Sequence of chain 1.B:
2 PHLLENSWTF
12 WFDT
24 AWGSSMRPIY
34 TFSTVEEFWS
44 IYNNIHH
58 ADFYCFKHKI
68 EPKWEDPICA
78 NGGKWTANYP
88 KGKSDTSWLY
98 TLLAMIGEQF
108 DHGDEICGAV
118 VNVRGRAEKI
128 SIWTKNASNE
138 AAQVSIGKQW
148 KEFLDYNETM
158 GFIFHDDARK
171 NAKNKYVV

Binding-site contacts:
Ligand atom N2 contacts residue GLU72 of chain 1.B at 3.1 Å (salt-bridge).
Ligand atom C6 contacts residue TRP25 of chain 1.B at 3.4 Å (hydrophobic).
Ligand atom N1 contacts residue TRP71 of chain 1.B at 3.2 Å.
Ligand atom N3 contacts residue TRP71 of chain 1.B at 3.4 Å.
Ligand atom O6 contacts residue GLU72 of chain 1.B at 3.1 Å (salt-bridge).
Ligand atom C2' contacts residue TRP71 of chain 1.B at 3.7 Å (hydrophobic).
Ligand atom CM7 contacts residue TRP130 of chain 1.B at 3.9 Å (hydrophobic).
Ligand atom C3' contacts residue TRP71 of chain 1.B at 4.1 Å (hydrophobic).
Ligand atom O2B contacts residue LYS126 of chain 1.B at 3.6 Å.
Ligand atom C6 contacts residue TRP71 of chain 1.B at 3.3 Å (hydrophobic).
Ligand atom O4' contacts residue TRP25 of chain 1.B at 3.6 Å.
Ligand atom C8 contacts residue TRP25 of chain 1.B at 3.4 Å (hydrophobic).
Ligand atom O2A contacts residue LYS81 of chain 1.B at 4.0 Å.
Ligand atom N7 contacts residue TRP71 of chain 1.B at 3.6 Å.
Ligand atom C2 contacts residue TRP71 of chain 1.B at 3.5 Å (hydrophobic).
Ligand atom O2A contacts residue TRP71 of chain 1.B at 3.7 Å.
Ligand atom C4 contacts residue TRP71 of chain 1.B at 3.5 Å (hydrophobic).
Ligand atom N2 contacts residue TRP25 of chain 1.B at 4.0 Å.
Ligand atom O3B contacts residue LYS126 of chain 1.B at 2.5 Å (salt-bridge).
Ligand atom C2 contacts residue TRP25 of chain 1.B at 3.8 Å (hydrophobic).
Ligand atom C2 contacts residue GLU72 of chain 1.B at 3.5 Å.
Ligand atom C5 contacts residue TRP25 of chain 1.B at 3.4 Å (hydrophobic).
Ligand atom C1' contacts residue TRP25 of chain 1.B at 3.4 Å (hydrophobic).
Ligand atom N3 contacts residue TRP25 of chain 1.B at 3.5 Å.
Ligand atom N1 contacts residue TRP25 of chain 1.B at 3.6 Å.
Ligand atom N1 contacts residue GLU72 of chain 1.B at 2.5 Å (salt-bridge).
Ligand atom CM7 contacts residue TRP25 of chain 1.B at 3.5 Å (hydrophobic).
Ligand atom C8 contacts residue TRP71 of chain 1.B at 3.9 Å (hydrophobic).
Ligand atom N9 contacts residue TRP25 of chain 1.B at 3.3 Å (h-bond).
Ligand atom N9 contacts residue TRP71 of chain 1.B at 3.7 Å.
Ligand atom C5 contacts residue TRP71 of chain 1.B at 3.6 Å (hydrophobic).
Ligand atom O1A contacts residue LYS126 of chain 1.B at 3.9 Å.
Ligand atom N7 contacts residue TRP25 of chain 1.B at 3.1 Å.
Ligand atom CM7 contacts residue TRP71 of chain 1.B at 4.0 Å (hydrophobic).
Ligand atom O6 contacts residue TRP71 of chain 1.B at 2.9 Å (h-bond).
Ligand atom C4 contacts residue TRP25 of chain 1.B at 3.4 Å (hydrophobic).
Ligand atom O6 contacts residue TRP25 of chain 1.B at 3.4 Å.
Ligand atom PB contacts residue LYS126 of chain 1.B at 3.6 Å.
Ligand atom C6 contacts residue GLU72 of chain 1.B at 3.3 Å.
Ligand atom O6 contacts residue LYS70 of chain 1.B at 3.6 Å.

This small molecule binds to this protein.
Small molecule (SMILES): C[n+]1cn([C@@H]2O[C@H](CO[P](=O)(O)O[P](=O)(O)OP(=O)(O)O)[C@@H](O)[C@H]2O)c2nc(N)[nH]c(=O)c21